A protein and the small-molecule ligand that binds it are described below.
Small molecule (SMILES): C[C@H](N)C(=O)N[C@@H](CCC(=O)O)C(=O)N[C@@H](CCC(=O)O)C(=O)N[C@@H](CCC(=O)O)C(=O)N[C@@H](C)C=O

Sequence of chain 1.B:
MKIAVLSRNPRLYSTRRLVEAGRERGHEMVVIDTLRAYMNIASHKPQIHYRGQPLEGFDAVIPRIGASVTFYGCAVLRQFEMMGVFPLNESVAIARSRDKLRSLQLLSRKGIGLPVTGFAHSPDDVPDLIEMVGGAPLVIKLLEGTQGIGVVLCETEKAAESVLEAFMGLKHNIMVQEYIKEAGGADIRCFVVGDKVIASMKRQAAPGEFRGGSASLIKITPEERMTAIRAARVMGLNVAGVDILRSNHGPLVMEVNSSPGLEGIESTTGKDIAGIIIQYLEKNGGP

Binding-site contacts:
Ligand atom CG contacts residue SER14 of chain 1.B at 3.6 Å.
Ligand atom O contacts residue ARG189 of chain 1.B at 3.3 Å (salt-bridge).
Ligand atom CD contacts residue ALA67 of chain 1.B at 3.5 Å (hydrophobic).
Ligand atom C contacts residue ASN262 of chain 1.B at 3.1 Å.
Ligand atom CB contacts residue ASN262 of chain 1.B at 2.8 Å.
Ligand atom OE2 contacts residue GLY66 of chain 1.B at 3.4 Å.
Ligand atom OE2 contacts residue ARG64 of chain 1.B at 3.1 Å (salt-bridge).
Ligand atom OE2 contacts residue ALA67 of chain 1.B at 2.9 Å (h-bond).
Ligand atom OE2 contacts residue SER68 of chain 1.B at 2.5 Å (h-bond).
Ligand atom CG contacts residue ALA67 of chain 1.B at 3.9 Å (hydrophobic).
Ligand atom CD contacts residue SER68 of chain 1.B at 3.6 Å.
Ligand atom OE2 contacts residue TYR13 of chain 1.B at 3.9 Å.
Ligand atom CD contacts residue TYR13 of chain 1.B at 3.8 Å (hydrophobic).
Ligand atom C contacts residue ARG189 of chain 1.B at 3.7 Å.
Ligand atom C contacts residue ARG64 of chain 1.B at 3.9 Å.
Ligand atom N contacts residue GLY266 of chain 1.B at 3.9 Å.
Ligand atom OE1 contacts residue SER14 of chain 1.B at 2.3 Å (h-bond).
Ligand atom N contacts residue SER264 of chain 1.B at 3.6 Å (h-bond).
Ligand atom CB contacts residue ARG64 of chain 1.B at 3.9 Å.
Ligand atom O contacts residue SER264 of chain 1.B at 2.8 Å (h-bond).
Ligand atom CA contacts residue ARG64 of chain 1.B at 4.0 Å.
Ligand atom OE1 contacts residue ARG64 of chain 1.B at 3.2 Å (salt-bridge).
Ligand atom CD contacts residue ARG64 of chain 1.B at 3.1 Å.
Ligand atom CD contacts residue SER14 of chain 1.B at 3.4 Å.
Ligand atom OE1 contacts residue SER7 of chain 1.B at 2.8 Å (h-bond).
Ligand atom CD contacts residue SER7 of chain 1.B at 4.0 Å.
Ligand atom O contacts residue GLY266 of chain 1.B at 3.5 Å (h-bond).
Ligand atom CD contacts residue GLY66 of chain 1.B at 3.7 Å.
Ligand atom OE1 contacts residue ARG8 of chain 1.B at 3.1 Å (salt-bridge).
Ligand atom OE1 contacts residue SER68 of chain 1.B at 3.5 Å (h-bond).
Ligand atom C contacts residue SER264 of chain 1.B at 3.9 Å.
Ligand atom OE1 contacts residue GLY66 of chain 1.B at 3.9 Å.
Ligand atom OE1 contacts residue LEU12 of chain 1.B at 3.5 Å.
Ligand atom CA contacts residue GLY266 of chain 1.B at 4.0 Å.
Ligand atom O contacts residue ARG64 of chain 1.B at 3.0 Å (salt-bridge).
Ligand atom OE1 contacts residue TYR13 of chain 1.B at 3.0 Å (h-bond).
Ligand atom CG contacts residue ARG64 of chain 1.B at 3.8 Å.
Ligand atom CA contacts residue ASN262 of chain 1.B at 3.4 Å.
Ligand atom OE2 contacts residue ARG8 of chain 1.B at 3.3 Å (salt-bridge).
Ligand atom CD contacts residue ARG8 of chain 1.B at 3.5 Å.